A protein and the small-molecule ligand that binds it are described below.
Small molecule (SMILES): CC(=O)N[C@H]1[C@H](O[C@H]2[C@H](O)[C@@H](NC(C)=O)CO[C@@H]2CO)O[C@H](CO)[C@@H](O)[C@@H]1O

Sequence of chain 1.B:
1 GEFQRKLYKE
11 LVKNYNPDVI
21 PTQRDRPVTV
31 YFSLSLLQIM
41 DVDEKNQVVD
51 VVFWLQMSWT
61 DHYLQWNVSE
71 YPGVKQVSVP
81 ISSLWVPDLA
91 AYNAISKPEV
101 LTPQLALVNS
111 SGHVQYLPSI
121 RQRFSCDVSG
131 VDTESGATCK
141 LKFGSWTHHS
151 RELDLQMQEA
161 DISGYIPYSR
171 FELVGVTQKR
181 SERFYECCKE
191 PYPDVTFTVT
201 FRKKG

Binding-site contacts:
Ligand atom C1 contacts residue ASN109 of chain 1.B at 1.4 Å.
Ligand atom C6 contacts residue HIS113 of chain 1.B at 3.5 Å.
Ligand atom C7 contacts residue ASN109 of chain 1.B at 4.2 Å.
Ligand atom C2 contacts residue ASN109 of chain 1.B at 2.8 Å.
Ligand atom O6 contacts residue ASN109 of chain 1.B at 4.4 Å.
Ligand atom C6 contacts residue ASN109 of chain 1.B at 4.2 Å.
Ligand atom C8 contacts residue SER111 of chain 1.B at 3.6 Å.
Ligand atom C5 contacts residue HIS113 of chain 1.B at 3.7 Å.
Ligand atom C3 contacts residue ASN109 of chain 1.B at 3.9 Å.
Ligand atom C8 contacts residue SER110 of chain 1.B at 3.2 Å.
Ligand atom C2 contacts residue SER111 of chain 1.B at 3.5 Å.
Ligand atom C1 contacts residue HIS113 of chain 1.B at 4.0 Å.
Ligand atom O5 contacts residue ASN109 of chain 1.B at 1.9 Å (h-bond).
Ligand atom C3 contacts residue SER111 of chain 1.B at 3.8 Å.
Ligand atom N2 contacts residue SER111 of chain 1.B at 2.6 Å (h-bond).
Ligand atom C5 contacts residue ASN109 of chain 1.B at 3.3 Å.
Ligand atom O6 contacts residue HIS113 of chain 1.B at 4.5 Å.
Ligand atom C8 contacts residue HIS113 of chain 1.B at 3.5 Å.
Ligand atom N2 contacts residue ASN109 of chain 1.B at 3.5 Å (h-bond).
Ligand atom C7 contacts residue SER110 of chain 1.B at 4.3 Å.
Ligand atom C4 contacts residue ASN109 of chain 1.B at 4.0 Å.
Ligand atom O5 contacts residue HIS113 of chain 1.B at 3.4 Å.
Ligand atom O3 contacts residue SER111 of chain 1.B at 4.4 Å.
Ligand atom O6 contacts residue GLN115 of chain 1.B at 4.1 Å.
Ligand atom C1 contacts residue SER111 of chain 1.B at 3.7 Å.
Ligand atom C7 contacts residue SER111 of chain 1.B at 3.6 Å.